Binding-site contacts:
Ligand atom C2 contacts residue TRP144 of chain 1.O at 3.1 Å (hydrophobic).
Ligand atom N1 contacts residue MET115 of chain 1.K at 3.9 Å.
Ligand atom C3 contacts residue CYS189 of chain 1.O at 3.7 Å (hydrophobic).
Ligand atom C1 contacts residue MET115 of chain 1.K at 4.0 Å (hydrophobic).
Ligand atom C9 contacts residue TYR90 of chain 1.O at 3.3 Å (hydrophobic).
Ligand atom C4 contacts residue ARG105 of chain 1.K at 4.3 Å.
Ligand atom N2 contacts residue TRP144 of chain 1.O at 2.5 Å (h-bond).
Ligand atom C9 contacts residue TRP144 of chain 1.O at 3.3 Å (hydrophobic).
Ligand atom C4 contacts residue TYR193 of chain 1.O at 4.4 Å (hydrophobic).
Ligand atom C10 contacts residue TYR186 of chain 1.O at 3.7 Å (hydrophobic).
Ligand atom C10 contacts residue TYR193 of chain 1.O at 3.4 Å (hydrophobic).
Ligand atom C3 contacts residue MET115 of chain 1.K at 4.3 Å (hydrophobic).
Ligand atom C4 contacts residue THR145 of chain 1.O at 4.2 Å.
Ligand atom C7 contacts residue TRP144 of chain 1.O at 4.1 Å (hydrophobic).
Ligand atom C7 contacts residue MET115 of chain 1.K at 3.9 Å (hydrophobic).
Ligand atom C7 contacts residue CYS188 of chain 1.O at 4.4 Å (hydrophobic).
Ligand atom C1 contacts residue TRP144 of chain 1.O at 3.0 Å (hydrophobic).
Ligand atom C4 contacts residue TRP144 of chain 1.O at 4.3 Å (hydrophobic).
Ligand atom C10 contacts residue TYR90 of chain 1.O at 3.4 Å (hydrophobic).
Ligand atom C3 contacts residue CYS188 of chain 1.O at 4.2 Å (hydrophobic).
Ligand atom C10 contacts residue SER143 of chain 1.O at 4.4 Å.
Ligand atom C3 contacts residue TYR193 of chain 1.O at 3.9 Å (hydrophobic).
Ligand atom C5 contacts residue LEU113 of chain 1.K at 4.3 Å (hydrophobic).
Ligand atom C5 contacts residue THR145 of chain 1.O at 3.4 Å.
Ligand atom C8 contacts residue TRP144 of chain 1.O at 3.5 Å (hydrophobic).
Ligand atom N2 contacts residue TYR90 of chain 1.O at 3.9 Å.
Ligand atom N1 contacts residue THR145 of chain 1.O at 3.4 Å.
Ligand atom C4 contacts residue CYS189 of chain 1.O at 4.3 Å (hydrophobic).
Ligand atom C3 contacts residue TRP144 of chain 1.O at 3.7 Å (hydrophobic).
Ligand atom C8 contacts residue TYR90 of chain 1.O at 4.3 Å (hydrophobic).
Ligand atom C5 contacts residue TRP144 of chain 1.O at 4.2 Å (hydrophobic).
Ligand atom C3 contacts residue LEU113 of chain 1.K at 4.2 Å (hydrophobic).
Ligand atom C8 contacts residue TRP54 of chain 1.K at 3.8 Å (hydrophobic).
Ligand atom C10 contacts residue TRP144 of chain 1.O at 3.4 Å (hydrophobic).
Ligand atom C6 contacts residue CYS188 of chain 1.O at 4.1 Å (hydrophobic).
Ligand atom N1 contacts residue TRP144 of chain 1.O at 3.5 Å.
Ligand atom C6 contacts residue TRP144 of chain 1.O at 3.4 Å (hydrophobic).
Ligand atom C4 contacts residue LEU113 of chain 1.K at 3.7 Å (hydrophobic).
Ligand atom C2 contacts residue MET115 of chain 1.K at 4.1 Å (hydrophobic).
Ligand atom C1 contacts residue THR145 of chain 1.O at 4.2 Å.

This protein binds this small molecule.
Small molecule (SMILES): CN1CCC[C@H]1c1cccnc1

Sequence of chain 1.O:
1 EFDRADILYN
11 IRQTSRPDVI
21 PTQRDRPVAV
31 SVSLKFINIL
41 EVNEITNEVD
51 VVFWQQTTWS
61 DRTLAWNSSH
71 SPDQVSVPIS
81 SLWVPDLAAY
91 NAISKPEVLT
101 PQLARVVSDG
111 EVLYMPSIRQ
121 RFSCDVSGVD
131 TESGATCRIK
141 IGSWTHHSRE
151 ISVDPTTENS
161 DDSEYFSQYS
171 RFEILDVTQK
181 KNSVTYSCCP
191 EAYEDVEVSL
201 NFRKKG

Sequence of chain 1.K:
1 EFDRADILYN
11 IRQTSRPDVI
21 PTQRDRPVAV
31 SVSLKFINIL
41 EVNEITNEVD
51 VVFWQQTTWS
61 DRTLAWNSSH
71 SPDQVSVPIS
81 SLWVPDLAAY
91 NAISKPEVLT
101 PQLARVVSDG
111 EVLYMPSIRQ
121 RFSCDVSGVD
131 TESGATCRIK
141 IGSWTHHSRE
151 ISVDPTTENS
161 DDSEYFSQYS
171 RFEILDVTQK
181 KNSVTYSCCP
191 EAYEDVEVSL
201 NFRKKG